Sequence of chain 3.A:
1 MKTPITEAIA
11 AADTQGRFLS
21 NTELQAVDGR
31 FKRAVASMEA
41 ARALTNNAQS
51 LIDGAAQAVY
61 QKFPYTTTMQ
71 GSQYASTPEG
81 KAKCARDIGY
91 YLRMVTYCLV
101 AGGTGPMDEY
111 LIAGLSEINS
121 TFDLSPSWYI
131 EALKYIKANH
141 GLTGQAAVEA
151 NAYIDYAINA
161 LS

Sequence of chain 3.B:
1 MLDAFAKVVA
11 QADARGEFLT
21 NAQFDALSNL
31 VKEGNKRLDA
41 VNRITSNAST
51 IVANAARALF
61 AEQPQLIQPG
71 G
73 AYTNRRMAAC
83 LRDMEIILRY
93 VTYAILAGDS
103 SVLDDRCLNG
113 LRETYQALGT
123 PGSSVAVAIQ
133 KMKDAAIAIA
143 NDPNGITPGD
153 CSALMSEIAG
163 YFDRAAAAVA

Binding-site contacts:
Ligand atom NZ contacts residue SER49 of chain 3.B at 3.8 Å.
Ligand atom CD contacts residue PHE18 of chain 3.A at 3.8 Å (hydrophobic).
Ligand atom CE contacts residue PHE18 of chain 3.A at 3.5 Å (hydrophobic).
Ligand atom CA contacts residue ASN159 of chain 5.A at 3.9 Å.
Ligand atom N contacts residue ALA160 of chain 5.A at 3.9 Å.
Ligand atom C contacts residue TYR156 of chain 5.A at 4.0 Å (hydrophobic).
Ligand atom N contacts residue ASN159 of chain 5.A at 3.6 Å.
Ligand atom CD contacts residue ALA48 of chain 3.B at 4.2 Å (hydrophobic).
Ligand atom OXT contacts residue TYR156 of chain 5.A at 4.3 Å.
Ligand atom O contacts residue ALA160 of chain 5.A at 4.0 Å.
Ligand atom NZ contacts residue PHE18 of chain 3.A at 3.8 Å.
Ligand atom CA contacts residue ALA160 of chain 5.A at 3.6 Å (hydrophobic).
Ligand atom CB contacts residue ALA160 of chain 5.A at 4.2 Å (hydrophobic).
Ligand atom CG contacts residue ASN159 of chain 5.A at 3.6 Å.
Ligand atom O contacts residue ILE112 of chain 5.A at 4.1 Å.
Ligand atom C contacts residue ALA160 of chain 5.A at 4.4 Å (hydrophobic).
Ligand atom CB contacts residue ASN159 of chain 5.A at 3.6 Å.
Ligand atom CA contacts residue TYR156 of chain 5.A at 3.9 Å (hydrophobic).
Ligand atom N contacts residue TYR156 of chain 5.A at 3.1 Å (h-bond).
Ligand atom NZ contacts residue ALA48 of chain 3.B at 4.2 Å.
Ligand atom O contacts residue TYR156 of chain 5.A at 3.5 Å (h-bond).
Ligand atom CD contacts residue ASN159 of chain 5.A at 3.8 Å.

Sequence of chain 5.A:
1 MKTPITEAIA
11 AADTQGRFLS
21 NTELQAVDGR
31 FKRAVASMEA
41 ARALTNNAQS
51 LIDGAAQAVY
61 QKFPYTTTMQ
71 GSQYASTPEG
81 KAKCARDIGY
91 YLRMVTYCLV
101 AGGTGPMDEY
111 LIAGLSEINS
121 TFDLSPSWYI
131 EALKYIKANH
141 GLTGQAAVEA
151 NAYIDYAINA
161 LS

The protein below binds the small molecule below.
Small molecule (SMILES): N[C@@H](CCCC[NH3+])C(=O)O